Sequence of chain 1.C:
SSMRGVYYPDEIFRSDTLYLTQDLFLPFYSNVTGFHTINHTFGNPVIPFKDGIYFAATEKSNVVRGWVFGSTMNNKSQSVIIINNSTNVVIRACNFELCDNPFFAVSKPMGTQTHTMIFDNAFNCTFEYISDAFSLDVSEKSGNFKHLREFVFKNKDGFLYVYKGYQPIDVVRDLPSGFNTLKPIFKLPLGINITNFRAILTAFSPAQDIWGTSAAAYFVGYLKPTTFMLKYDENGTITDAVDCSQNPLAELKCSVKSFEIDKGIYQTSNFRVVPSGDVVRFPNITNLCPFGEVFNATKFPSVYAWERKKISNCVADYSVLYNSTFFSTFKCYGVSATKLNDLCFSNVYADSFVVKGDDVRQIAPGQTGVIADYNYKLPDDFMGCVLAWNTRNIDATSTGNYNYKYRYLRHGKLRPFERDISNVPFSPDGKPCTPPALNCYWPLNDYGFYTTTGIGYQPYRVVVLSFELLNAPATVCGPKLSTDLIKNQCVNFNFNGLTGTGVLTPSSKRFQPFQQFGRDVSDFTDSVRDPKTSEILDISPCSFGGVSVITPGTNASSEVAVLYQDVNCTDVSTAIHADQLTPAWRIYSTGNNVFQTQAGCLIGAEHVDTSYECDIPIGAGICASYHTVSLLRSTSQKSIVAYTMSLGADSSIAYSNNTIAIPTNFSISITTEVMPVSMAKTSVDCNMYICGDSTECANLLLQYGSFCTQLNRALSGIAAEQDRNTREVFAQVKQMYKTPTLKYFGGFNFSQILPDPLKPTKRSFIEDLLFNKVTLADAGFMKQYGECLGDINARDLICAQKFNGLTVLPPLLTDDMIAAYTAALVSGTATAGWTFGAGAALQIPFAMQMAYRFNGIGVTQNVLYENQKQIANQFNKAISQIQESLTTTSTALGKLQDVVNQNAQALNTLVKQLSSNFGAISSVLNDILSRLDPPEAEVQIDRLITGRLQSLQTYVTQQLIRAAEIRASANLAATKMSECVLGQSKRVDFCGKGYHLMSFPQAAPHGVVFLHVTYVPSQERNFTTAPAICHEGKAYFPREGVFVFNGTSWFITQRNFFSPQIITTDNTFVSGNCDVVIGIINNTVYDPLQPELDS

Binding-site contacts:
Ligand atom C1 contacts residue ASN158 of chain 1.C at 1.5 Å.
Ligand atom C8 contacts residue LYS110 of chain 1.C at 4.0 Å.
Ligand atom C7 contacts residue GLN112 of chain 1.C at 3.9 Å.
Ligand atom C7 contacts residue ASN158 of chain 1.C at 3.9 Å.
Ligand atom C5 contacts residue ASN158 of chain 1.C at 3.7 Å.
Ligand atom O5 contacts residue ASN158 of chain 1.C at 2.3 Å (h-bond).
Ligand atom O7 contacts residue ASN158 of chain 1.C at 4.1 Å.
Ligand atom O7 contacts residue ASN129 of chain 1.C at 4.0 Å.
Ligand atom C8 contacts residue ASN129 of chain 1.C at 4.4 Å.
Ligand atom C2 contacts residue GLN112 of chain 1.C at 3.9 Å.
Ligand atom C4 contacts residue ASN158 of chain 1.C at 4.2 Å.
Ligand atom C7 contacts residue ASN129 of chain 1.C at 4.5 Å.
Ligand atom C3 contacts residue GLN112 of chain 1.C at 4.4 Å.
Ligand atom C8 contacts residue SER111 of chain 1.C at 3.8 Å.
Ligand atom C3 contacts residue ASN158 of chain 1.C at 3.8 Å.
Ligand atom O7 contacts residue GLN112 of chain 1.C at 2.8 Å (h-bond).
Ligand atom C7 contacts residue SER111 of chain 1.C at 4.2 Å.
Ligand atom N2 contacts residue GLN112 of chain 1.C at 4.3 Å.
Ligand atom N2 contacts residue ASN158 of chain 1.C at 3.0 Å (h-bond).
Ligand atom O3 contacts residue GLN112 of chain 1.C at 3.5 Å.
Ligand atom C2 contacts residue ASN158 of chain 1.C at 2.5 Å.
Ligand atom O7 contacts residue SER111 of chain 1.C at 3.5 Å (h-bond).

The small molecule below binds the protein below.
Small molecule (SMILES): CC(=O)N[C@@H]1[C@@H](O)[C@H](O)[C@@H](CO)O[C@H]1O